Sequence of chain 1.A:
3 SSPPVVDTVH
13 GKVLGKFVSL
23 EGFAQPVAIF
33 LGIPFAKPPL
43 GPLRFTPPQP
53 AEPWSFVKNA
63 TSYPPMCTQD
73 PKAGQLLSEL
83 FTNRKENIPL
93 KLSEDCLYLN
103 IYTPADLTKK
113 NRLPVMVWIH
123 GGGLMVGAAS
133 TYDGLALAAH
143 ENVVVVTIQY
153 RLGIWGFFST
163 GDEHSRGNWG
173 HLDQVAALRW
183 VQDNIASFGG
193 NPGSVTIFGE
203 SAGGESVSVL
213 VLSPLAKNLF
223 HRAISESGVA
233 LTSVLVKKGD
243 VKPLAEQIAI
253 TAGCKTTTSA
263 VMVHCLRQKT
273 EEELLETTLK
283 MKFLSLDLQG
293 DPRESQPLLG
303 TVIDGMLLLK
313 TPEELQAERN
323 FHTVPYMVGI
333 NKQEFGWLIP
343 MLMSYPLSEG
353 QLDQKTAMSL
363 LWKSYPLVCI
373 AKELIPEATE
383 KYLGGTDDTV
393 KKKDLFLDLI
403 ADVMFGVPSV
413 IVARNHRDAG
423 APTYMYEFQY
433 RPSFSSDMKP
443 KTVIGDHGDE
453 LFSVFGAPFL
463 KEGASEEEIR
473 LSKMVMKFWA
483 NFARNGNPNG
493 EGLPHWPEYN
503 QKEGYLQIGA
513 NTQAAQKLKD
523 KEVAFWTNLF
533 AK

Sequence of chain 1.C:
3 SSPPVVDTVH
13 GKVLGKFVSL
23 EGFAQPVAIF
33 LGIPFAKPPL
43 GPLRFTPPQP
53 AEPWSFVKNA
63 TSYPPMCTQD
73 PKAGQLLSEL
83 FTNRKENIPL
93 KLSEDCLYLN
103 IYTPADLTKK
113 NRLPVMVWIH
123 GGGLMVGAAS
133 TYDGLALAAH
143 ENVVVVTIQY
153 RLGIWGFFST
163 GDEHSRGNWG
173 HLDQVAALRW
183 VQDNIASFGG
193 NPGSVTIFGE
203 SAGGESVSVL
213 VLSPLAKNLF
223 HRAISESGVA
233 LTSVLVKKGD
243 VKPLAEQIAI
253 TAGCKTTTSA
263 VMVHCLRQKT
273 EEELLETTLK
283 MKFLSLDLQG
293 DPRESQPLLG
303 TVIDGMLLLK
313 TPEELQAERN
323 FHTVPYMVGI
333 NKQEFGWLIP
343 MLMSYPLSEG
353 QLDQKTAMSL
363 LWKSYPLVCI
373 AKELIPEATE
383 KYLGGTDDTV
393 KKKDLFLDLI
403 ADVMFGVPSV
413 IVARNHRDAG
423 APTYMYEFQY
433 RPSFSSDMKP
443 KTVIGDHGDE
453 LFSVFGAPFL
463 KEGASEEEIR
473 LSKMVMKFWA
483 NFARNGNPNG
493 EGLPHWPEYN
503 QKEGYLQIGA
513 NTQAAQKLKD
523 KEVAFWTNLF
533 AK

Binding-site contacts:
Ligand atom O8 contacts residue TYR100 of chain 1.C at 4.4 Å.
Ligand atom C8 contacts residue GLY34 of chain 1.C at 4.4 Å.
Ligand atom O9 contacts residue GLY34 of chain 1.C at 4.4 Å.
Ligand atom C5 contacts residue LYS244 of chain 1.A at 3.9 Å.
Ligand atom O7 contacts residue SER64 of chain 1.C at 4.4 Å.
Ligand atom O2 contacts residue ASN61 of chain 1.C at 2.6 Å (h-bond).
Ligand atom O7 contacts residue ASN61 of chain 1.C at 3.0 Å (h-bond).
Ligand atom C1 contacts residue LYS60 of chain 1.C at 4.3 Å.
Ligand atom O9 contacts residue SER64 of chain 1.C at 4.3 Å.
Ligand atom C4 contacts residue LYS244 of chain 1.A at 3.7 Å.
Ligand atom N5 contacts residue LYS244 of chain 1.A at 3.2 Å (salt-bridge).
Ligand atom O1B contacts residue LYS60 of chain 1.C at 3.2 Å.
Ligand atom O6 contacts residue ASN61 of chain 1.C at 3.8 Å.
Ligand atom O10 contacts residue LYS244 of chain 1.A at 4.3 Å.
Ligand atom O4 contacts residue NAG1 of chain 1.S at 3.7 Å.
Ligand atom O1A contacts residue LYS60 of chain 1.C at 4.4 Å.
Ligand atom C7 contacts residue ASN61 of chain 1.C at 4.3 Å.
Ligand atom C10 contacts residue LYS244 of chain 1.A at 3.9 Å.
Ligand atom C11 contacts residue THR260 of chain 1.A at 4.5 Å.
Ligand atom O9 contacts residue PRO66 of chain 1.C at 4.1 Å.
Ligand atom C2 contacts residue ASN61 of chain 1.C at 3.4 Å.
Ligand atom C4 contacts residue NAG1 of chain 1.S at 3.9 Å.
Ligand atom C1 contacts residue ASN61 of chain 1.C at 3.2 Å.
Ligand atom O1A contacts residue ASN61 of chain 1.C at 3.1 Å.
Ligand atom C11 contacts residue THR259 of chain 1.A at 3.4 Å.
Ligand atom C9 contacts residue GLY34 of chain 1.C at 3.4 Å.
Ligand atom C9 contacts residue TYR100 of chain 1.C at 3.9 Å (hydrophobic).
Ligand atom O1B contacts residue ASN61 of chain 1.C at 2.8 Å (h-bond).
Ligand atom C3 contacts residue NAG1 of chain 1.S at 3.8 Å.
Ligand atom C6 contacts residue LYS244 of chain 1.A at 4.3 Å.
Ligand atom O1A contacts residue NAG1 of chain 1.S at 3.9 Å.
Ligand atom C3 contacts residue LYS244 of chain 1.A at 3.9 Å.

The protein below binds the small molecule below.
Small molecule (SMILES): CC(=O)N[C@H]1[C@H]([C@H](O)[C@H](O)CO)O[C@@](O)(C(=O)O)C[C@@H]1O